Sequence of chain 1.A:
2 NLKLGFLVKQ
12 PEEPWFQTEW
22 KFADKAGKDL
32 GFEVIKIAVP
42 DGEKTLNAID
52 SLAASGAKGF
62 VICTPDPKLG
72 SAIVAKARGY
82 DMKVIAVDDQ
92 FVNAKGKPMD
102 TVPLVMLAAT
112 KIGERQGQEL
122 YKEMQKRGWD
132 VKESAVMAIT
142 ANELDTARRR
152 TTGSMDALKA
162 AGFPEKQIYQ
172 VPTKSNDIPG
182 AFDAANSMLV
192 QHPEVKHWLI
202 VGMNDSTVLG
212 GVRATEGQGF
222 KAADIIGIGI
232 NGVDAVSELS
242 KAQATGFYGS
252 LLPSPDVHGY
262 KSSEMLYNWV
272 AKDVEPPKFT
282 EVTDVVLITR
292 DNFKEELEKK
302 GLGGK

The protein below binds the small molecule below.
Small molecule (SMILES): O[C@@H]1[C@@H](O)[C@@H](O)CO[C@H]1O

Binding-site contacts:
Ligand atom C5 contacts residue ASP89 of chain 1.A at 4.1 Å.
Ligand atom O5 contacts residue ARG151 of chain 1.A at 2.9 Å (salt-bridge).
Ligand atom C1 contacts residue ARB1 of chain 1.C at 0.4 Å.
Ligand atom O1 contacts residue ARB1 of chain 1.C at 1.1 Å.
Ligand atom O5 contacts residue ASP90 of chain 1.A at 3.8 Å.
Ligand atom O2 contacts residue ARB1 of chain 1.C at 0.1 Å (h-bond).
Ligand atom O3 contacts residue ASN232 of chain 1.A at 3.0 Å (h-bond).
Ligand atom C4 contacts residue ARB1 of chain 1.C at 0.1 Å.
Ligand atom C3 contacts residue ARB1 of chain 1.C at 0.0 Å.
Ligand atom O3 contacts residue GLU14 of chain 1.A at 2.7 Å (salt-bridge).
Ligand atom C2 contacts residue LYS10 of chain 1.A at 3.9 Å.
Ligand atom C3 contacts residue GLU14 of chain 1.A at 3.6 Å.
Ligand atom C2 contacts residue MET204 of chain 1.A at 4.1 Å (hydrophobic).
Ligand atom C3 contacts residue ASN232 of chain 1.A at 3.9 Å.
Ligand atom O1 contacts residue THR147 of chain 1.A at 3.3 Å.
Ligand atom O4 contacts residue ARB1 of chain 1.C at 0.1 Å (h-bond).
Ligand atom C1 contacts residue ASP90 of chain 1.A at 3.3 Å.
Ligand atom C5 contacts residue ARB1 of chain 1.C at 0.1 Å.
Ligand atom C1 contacts residue ARG151 of chain 1.A at 3.7 Å.
Ligand atom O2 contacts residue LYS10 of chain 1.A at 2.9 Å (salt-bridge).
Ligand atom C2 contacts residue ARG151 of chain 1.A at 4.0 Å.
Ligand atom C5 contacts residue TRP16 of chain 1.A at 3.4 Å (hydrophobic).
Ligand atom O1 contacts residue LYS10 of chain 1.A at 3.4 Å (salt-bridge).
Ligand atom C4 contacts residue TRP16 of chain 1.A at 3.6 Å (hydrophobic).
Ligand atom O5 contacts residue ASP89 of chain 1.A at 4.0 Å.
Ligand atom C5 contacts residue ARG151 of chain 1.A at 3.9 Å.
Ligand atom C4 contacts residue ASN232 of chain 1.A at 3.4 Å.
Ligand atom O4 contacts residue ASN232 of chain 1.A at 2.6 Å (h-bond).
Ligand atom C3 contacts residue ASN205 of chain 1.A at 4.1 Å.
Ligand atom O1 contacts residue ASP90 of chain 1.A at 2.7 Å (salt-bridge).
Ligand atom O1 contacts residue ARG151 of chain 1.A at 3.5 Å (salt-bridge).
Ligand atom O2 contacts residue MET204 of chain 1.A at 4.0 Å.
Ligand atom O2 contacts residue ASN205 of chain 1.A at 4.0 Å.
Ligand atom O3 contacts residue ARB1 of chain 1.C at 0.1 Å (h-bond).
Ligand atom O3 contacts residue ASN205 of chain 1.A at 3.0 Å (h-bond).
Ligand atom O5 contacts residue ARB1 of chain 1.C at 0.1 Å (h-bond).
Ligand atom O1 contacts residue LEU145 of chain 1.A at 4.0 Å.
Ligand atom C1 contacts residue LYS10 of chain 1.A at 3.7 Å.
Ligand atom O4 contacts residue ARG151 of chain 1.A at 2.8 Å (salt-bridge).
Ligand atom C2 contacts residue ARB1 of chain 1.C at 0.2 Å.